Binding-site contacts:
Ligand atom N1 contacts residue ILE15 of chain 1.B at 3.4 Å.
Ligand atom N6 contacts residue TYR168 of chain 1.B at 3.5 Å (h-bond).
Ligand atom C4 contacts residue ARG7 of chain 1.B at 3.9 Å.
Ligand atom C6 contacts residue TYR168 of chain 1.B at 4.2 Å (hydrophobic).
Ligand atom N3 contacts residue ARG7 of chain 1.B at 2.7 Å (salt-bridge).
Ligand atom N7 contacts residue GLY50 of chain 1.B at 4.5 Å.
Ligand atom C2 contacts residue PRO8 of chain 1.B at 4.2 Å (hydrophobic).
Ligand atom C4 contacts residue LYS208 of chain 1.B at 4.1 Å.
Ligand atom C2 contacts residue ARG7 of chain 1.B at 3.5 Å.
Ligand atom C5 contacts residue MET204 of chain 1.B at 4.0 Å (hydrophobic).
Ligand atom C2 contacts residue ILE15 of chain 1.B at 3.5 Å (hydrophobic).
Ligand atom N7 contacts residue MET204 of chain 1.B at 4.2 Å.
Ligand atom C8 contacts residue THR53 of chain 1.B at 3.9 Å.
Ligand atom N1 contacts residue TYR14 of chain 1.B at 4.4 Å.
Ligand atom N9 contacts residue LYS208 of chain 1.B at 3.6 Å.
Ligand atom N3 contacts residue PRO8 of chain 1.B at 4.5 Å.
Ligand atom N7 contacts residue THR53 of chain 1.B at 3.9 Å.
Ligand atom C6 contacts residue TYR14 of chain 1.B at 4.3 Å (hydrophobic).
Ligand atom N7 contacts residue TYR168 of chain 1.B at 3.9 Å.
Ligand atom C6 contacts residue ILE15 of chain 1.B at 3.9 Å (hydrophobic).
Ligand atom C5 contacts residue THR53 of chain 1.B at 4.4 Å.
Ligand atom N9 contacts residue ARG7 of chain 1.B at 4.2 Å.
Ligand atom C8 contacts residue MET204 of chain 1.B at 4.1 Å (hydrophobic).
Ligand atom N1 contacts residue PRO8 of chain 1.B at 4.2 Å.
Ligand atom N3 contacts residue MET204 of chain 1.B at 4.3 Å.
Ligand atom N6 contacts residue ILE15 of chain 1.B at 3.3 Å (h-bond).
Ligand atom C2 contacts residue ARG179 of chain 1.B at 4.0 Å.
Ligand atom N3 contacts residue LYS208 of chain 1.B at 3.8 Å.
Ligand atom N9 contacts residue MET204 of chain 1.B at 3.9 Å.
Ligand atom C5 contacts residue TYR168 of chain 1.B at 4.3 Å (hydrophobic).
Ligand atom C4 contacts residue MET204 of chain 1.B at 3.9 Å (hydrophobic).
Ligand atom N6 contacts residue TYR14 of chain 1.B at 3.0 Å.

Sequence of chain 1.B:
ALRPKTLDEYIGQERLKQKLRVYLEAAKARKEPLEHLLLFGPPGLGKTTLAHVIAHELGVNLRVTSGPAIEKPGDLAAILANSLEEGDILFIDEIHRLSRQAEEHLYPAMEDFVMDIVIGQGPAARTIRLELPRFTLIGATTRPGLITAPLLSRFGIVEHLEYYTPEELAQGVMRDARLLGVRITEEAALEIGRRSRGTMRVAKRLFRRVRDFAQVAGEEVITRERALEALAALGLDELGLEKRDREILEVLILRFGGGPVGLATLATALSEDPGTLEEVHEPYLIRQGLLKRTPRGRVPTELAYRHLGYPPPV

This small molecule binds to this protein.
Small molecule (SMILES): Nc1ncnc2[nH]cnc12